A small-molecule ligand and the protein it binds are described below.
Small molecule (SMILES): COc1cc(S(=O)(=O)O)c2ccc3c(S(=O)(=O)O)cc(S(=O)(=O)O)c4ccc1c2c43

Sequence of chain 1.K:
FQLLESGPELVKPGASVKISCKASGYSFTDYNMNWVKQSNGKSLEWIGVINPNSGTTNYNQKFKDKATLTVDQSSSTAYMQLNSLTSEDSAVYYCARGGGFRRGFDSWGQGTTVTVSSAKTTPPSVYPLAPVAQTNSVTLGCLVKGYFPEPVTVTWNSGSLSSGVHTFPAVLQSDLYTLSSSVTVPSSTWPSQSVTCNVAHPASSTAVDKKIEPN

Binding-site contacts:
Ligand atom OAA contacts residue GLY99 of chain 1.K at 3.3 Å.
Ligand atom CAX contacts residue TRP90 of chain 1.F at 3.4 Å (hydrophobic).
Ligand atom OAD contacts residue ARG103 of chain 1.K at 3.1 Å (salt-bridge).
Ligand atom CAN contacts residue TRP90 of chain 1.F at 3.6 Å (hydrophobic).
Ligand atom OAI contacts residue GLY100 of chain 1.K at 3.2 Å (h-bond).
Ligand atom CAW contacts residue TRP90 of chain 1.F at 3.4 Å (hydrophobic).
Ligand atom CAR contacts residue TRP90 of chain 1.F at 3.1 Å (hydrophobic).
Ligand atom OAI contacts residue GLY99 of chain 1.K at 3.0 Å.
Ligand atom OAI contacts residue GLY101 of chain 1.K at 2.6 Å (h-bond).
Ligand atom OAF contacts residue ASN59 of chain 1.K at 3.5 Å (h-bond).
Ligand atom CAQ contacts residue TRP90 of chain 1.F at 3.5 Å (hydrophobic).
Ligand atom OAC contacts residue ARG103 of chain 1.K at 2.7 Å (salt-bridge).
Ligand atom OAJ contacts residue TYR31 of chain 1.F at 3.7 Å.
Ligand atom OAK contacts residue ASN59 of chain 1.K at 2.8 Å (h-bond).
Ligand atom OAF contacts residue ASN93 of chain 1.F at 3.2 Å (h-bond).
Ligand atom OAJ contacts residue TRP90 of chain 1.F at 3.6 Å.
Ligand atom SBE contacts residue ASN59 of chain 1.K at 3.7 Å.
Ligand atom OAD contacts residue HIS33 of chain 1.F at 3.6 Å (h-bond).
Ligand atom CAU contacts residue TRP90 of chain 1.F at 3.7 Å (hydrophobic).
Ligand atom SBC contacts residue GLY99 of chain 1.K at 3.7 Å.
Ligand atom OAB contacts residue ASN33 of chain 1.K at 2.8 Å (h-bond).
Ligand atom OAD contacts residue GLY101 of chain 1.K at 2.8 Å (h-bond).
Ligand atom CAM contacts residue GLY101 of chain 1.K at 3.4 Å.
Ligand atom SBD contacts residue TYR31 of chain 1.F at 3.6 Å.
Ligand atom CAN contacts residue ASN93 of chain 1.F at 3.6 Å.
Ligand atom OAD contacts residue GLY105 of chain 1.K at 2.9 Å (h-bond).
Ligand atom OAA contacts residue ASN35 of chain 1.K at 3.3 Å (h-bond).
Ligand atom CAV contacts residue TRP90 of chain 1.F at 3.2 Å (hydrophobic).
Ligand atom CAP contacts residue TRP90 of chain 1.F at 3.5 Å (hydrophobic).
Ligand atom CAY contacts residue TRP90 of chain 1.F at 3.3 Å (hydrophobic).
Ligand atom CBA contacts residue TRP90 of chain 1.F at 3.5 Å (hydrophobic).
Ligand atom CAZ contacts residue TRP90 of chain 1.F at 3.3 Å (hydrophobic).
Ligand atom OAJ contacts residue HIS33 of chain 1.F at 3.3 Å (h-bond).
Ligand atom CAO contacts residue TRP90 of chain 1.F at 3.5 Å (hydrophobic).
Ligand atom OAC contacts residue TYR31 of chain 1.F at 2.5 Å (h-bond).
Ligand atom OAD contacts residue ARG104 of chain 1.K at 3.2 Å (salt-bridge).
Ligand atom SBD contacts residue ARG103 of chain 1.K at 3.5 Å (salt-bridge).
Ligand atom OBF contacts residue TRP90 of chain 1.F at 3.5 Å (h-bond).
Ligand atom OAC contacts residue PHE102 of chain 1.K at 3.3 Å.
Ligand atom CBB contacts residue TRP90 of chain 1.F at 3.3 Å (hydrophobic).

Sequence of chain 1.F:
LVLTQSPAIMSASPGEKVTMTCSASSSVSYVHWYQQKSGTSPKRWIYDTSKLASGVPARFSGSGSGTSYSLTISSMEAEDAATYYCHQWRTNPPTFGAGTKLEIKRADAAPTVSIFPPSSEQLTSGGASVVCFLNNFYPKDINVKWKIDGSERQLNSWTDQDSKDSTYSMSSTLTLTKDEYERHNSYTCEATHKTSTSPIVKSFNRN